Binding-site contacts:
Ligand atom N08 contacts residue VAL86 of chain 1.A at 4.3 Å.
Ligand atom C14 contacts residue ASN80 of chain 1.A at 3.6 Å.
Ligand atom C11 contacts residue PRO24 of chain 1.A at 3.3 Å (hydrophobic).
Ligand atom C03 contacts residue PRO24 of chain 1.A at 4.4 Å (hydrophobic).
Ligand atom C09 contacts residue VAL86 of chain 1.A at 4.1 Å (hydrophobic).
Ligand atom C15 contacts residue VAL86 of chain 1.A at 4.2 Å (hydrophobic).
Ligand atom C02 contacts residue PRO24 of chain 1.A at 4.0 Å (hydrophobic).
Ligand atom C14 contacts residue VAL34 of chain 1.A at 4.0 Å (hydrophobic).
Ligand atom N08 contacts residue PRO24 of chain 1.A at 3.3 Å (h-bond).
Ligand atom C11 contacts residue VAL29 of chain 1.A at 3.6 Å (hydrophobic).
Ligand atom C09 contacts residue VAL29 of chain 1.A at 3.8 Å (hydrophobic).
Ligand atom C13 contacts residue TYR37 of chain 1.A at 3.8 Å (hydrophobic).
Ligand atom C13 contacts residue VAL29 of chain 1.A at 4.3 Å (hydrophobic).
Ligand atom N12 contacts residue TYR37 of chain 1.A at 3.9 Å.
Ligand atom O06 contacts residue LEU33 of chain 1.A at 4.5 Å.
Ligand atom N08 contacts residue VAL29 of chain 1.A at 4.3 Å.
Ligand atom S04 contacts residue ASN30 of chain 1.A at 4.2 Å.
Ligand atom O06 contacts residue ASN30 of chain 1.A at 3.0 Å (h-bond).
Ligand atom C15 contacts residue VAL29 of chain 1.A at 4.4 Å (hydrophobic).
Ligand atom C10 contacts residue VAL86 of chain 1.A at 3.9 Å (hydrophobic).
Ligand atom N12 contacts residue ASN80 of chain 1.A at 3.5 Å (h-bond).
Ligand atom C11 contacts residue PHE25 of chain 1.A at 4.0 Å (hydrophobic).
Ligand atom C10 contacts residue PRO24 of chain 1.A at 4.3 Å (hydrophobic).
Ligand atom C15 contacts residue VAL34 of chain 1.A at 4.3 Å (hydrophobic).
Ligand atom C10 contacts residue ASN80 of chain 1.A at 4.4 Å.
Ligand atom C09 contacts residue PRO24 of chain 1.A at 4.3 Å (hydrophobic).
Ligand atom N12 contacts residue VAL86 of chain 1.A at 4.1 Å.
Ligand atom O06 contacts residue VAL29 of chain 1.A at 3.8 Å.
Ligand atom C13 contacts residue ASN80 of chain 1.A at 3.2 Å.
Ligand atom O06 contacts residue VAL34 of chain 1.A at 3.7 Å.
Ligand atom C01 contacts residue PRO24 of chain 1.A at 3.8 Å (hydrophobic).
Ligand atom S04 contacts residue VAL34 of chain 1.A at 4.4 Å.
Ligand atom C03 contacts residue VAL29 of chain 1.A at 4.0 Å (hydrophobic).
Ligand atom C10 contacts residue VAL29 of chain 1.A at 3.4 Å (hydrophobic).
Ligand atom C11 contacts residue VAL86 of chain 1.A at 4.2 Å (hydrophobic).
Ligand atom O07 contacts residue VAL34 of chain 1.A at 3.8 Å.
Ligand atom C13 contacts residue PHE79 of chain 1.A at 3.6 Å (hydrophobic).
Ligand atom C01 contacts residue TRP23 of chain 1.A at 4.3 Å (hydrophobic).
Ligand atom C14 contacts residue PHE79 of chain 1.A at 4.2 Å (hydrophobic).
Ligand atom N12 contacts residue VAL29 of chain 1.A at 3.7 Å.

The small molecule below binds the protein below.
Small molecule (SMILES): Cc1ncccc1N[C@H](C)CS(C)(=O)=O

Sequence of chain 1.A:
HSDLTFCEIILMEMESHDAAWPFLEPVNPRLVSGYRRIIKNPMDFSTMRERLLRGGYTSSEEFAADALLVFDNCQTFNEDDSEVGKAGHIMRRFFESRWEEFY